A protein and the small-molecule ligand that binds it are described below.
Small molecule (SMILES): CC(=O)N[C@@H]1[C@@H](O)[C@H](O)[C@@H](CO)O[C@H]1O

Sequence of chain 1.B:
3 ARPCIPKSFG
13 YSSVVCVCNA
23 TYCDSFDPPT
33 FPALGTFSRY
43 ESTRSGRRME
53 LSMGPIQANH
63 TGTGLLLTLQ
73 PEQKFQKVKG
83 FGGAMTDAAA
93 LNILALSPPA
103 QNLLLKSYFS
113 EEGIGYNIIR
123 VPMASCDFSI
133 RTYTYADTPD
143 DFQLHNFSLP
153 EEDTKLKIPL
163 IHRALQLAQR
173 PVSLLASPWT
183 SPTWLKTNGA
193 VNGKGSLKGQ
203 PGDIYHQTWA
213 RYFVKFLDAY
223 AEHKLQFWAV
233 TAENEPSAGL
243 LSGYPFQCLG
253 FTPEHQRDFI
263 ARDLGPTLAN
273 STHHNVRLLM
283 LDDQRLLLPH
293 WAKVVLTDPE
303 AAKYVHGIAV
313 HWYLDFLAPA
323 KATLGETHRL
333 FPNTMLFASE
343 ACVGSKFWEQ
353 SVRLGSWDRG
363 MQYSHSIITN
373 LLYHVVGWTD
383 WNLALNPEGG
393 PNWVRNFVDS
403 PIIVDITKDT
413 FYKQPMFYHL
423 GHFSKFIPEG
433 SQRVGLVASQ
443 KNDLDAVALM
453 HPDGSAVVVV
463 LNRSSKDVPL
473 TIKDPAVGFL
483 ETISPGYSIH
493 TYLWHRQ

Binding-site contacts:
Ligand atom O6 contacts residue HIS147 of chain 1.B at 3.4 Å.
Ligand atom C2 contacts residue ASN148 of chain 1.B at 2.5 Å.
Ligand atom C4 contacts residue ASN148 of chain 1.B at 4.2 Å.
Ligand atom N2 contacts residue ASN148 of chain 1.B at 3.0 Å (h-bond).
Ligand atom O7 contacts residue THR140 of chain 1.B at 3.8 Å.
Ligand atom C1 contacts residue HIS147 of chain 1.B at 4.5 Å.
Ligand atom C1 contacts residue ASN148 of chain 1.B at 1.4 Å.
Ligand atom C7 contacts residue THR140 of chain 1.B at 4.2 Å.
Ligand atom C7 contacts residue ASN148 of chain 1.B at 3.5 Å.
Ligand atom O5 contacts residue HIS147 of chain 1.B at 4.0 Å.
Ligand atom C8 contacts residue THR140 of chain 1.B at 4.5 Å.
Ligand atom C5 contacts residue ASN148 of chain 1.B at 3.6 Å.
Ligand atom O5 contacts residue ASN148 of chain 1.B at 2.4 Å (h-bond).
Ligand atom O7 contacts residue ASN148 of chain 1.B at 3.3 Å (h-bond).
Ligand atom C3 contacts residue ASN148 of chain 1.B at 3.9 Å.